The protein below binds the small molecule below.
Small molecule (SMILES): CCCC(=O)SCC[N+](C)(C)C

Sequence of chain 2.A:
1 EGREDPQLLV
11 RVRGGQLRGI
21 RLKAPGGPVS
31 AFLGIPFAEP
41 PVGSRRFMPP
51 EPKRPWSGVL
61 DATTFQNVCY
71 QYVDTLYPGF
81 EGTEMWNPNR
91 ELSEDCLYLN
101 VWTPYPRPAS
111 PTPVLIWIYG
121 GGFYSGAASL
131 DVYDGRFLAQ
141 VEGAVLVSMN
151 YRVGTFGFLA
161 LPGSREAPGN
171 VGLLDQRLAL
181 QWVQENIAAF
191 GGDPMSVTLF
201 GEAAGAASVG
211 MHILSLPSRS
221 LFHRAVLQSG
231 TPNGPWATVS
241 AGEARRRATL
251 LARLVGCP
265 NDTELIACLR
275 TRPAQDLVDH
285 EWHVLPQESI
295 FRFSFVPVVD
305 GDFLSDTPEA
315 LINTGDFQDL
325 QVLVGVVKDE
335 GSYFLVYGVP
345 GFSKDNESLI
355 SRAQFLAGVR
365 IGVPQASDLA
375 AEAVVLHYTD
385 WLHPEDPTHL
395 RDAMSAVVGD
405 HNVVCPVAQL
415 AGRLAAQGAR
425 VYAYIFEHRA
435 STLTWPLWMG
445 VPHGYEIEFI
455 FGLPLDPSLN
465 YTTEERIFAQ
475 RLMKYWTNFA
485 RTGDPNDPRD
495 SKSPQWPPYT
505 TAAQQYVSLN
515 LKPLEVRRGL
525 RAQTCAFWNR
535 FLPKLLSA

Binding-site contacts:
Ligand atom C15 contacts residue ASP333 of chain 2.A at 4.5 Å.
Ligand atom C22 contacts residue ASP396 of chain 2.A at 3.4 Å.
Ligand atom N14 contacts residue ASP396 of chain 2.A at 4.1 Å.
Ligand atom S17 contacts residue LEU441 of chain 2.A at 4.1 Å.
Ligand atom S17 contacts residue TRP442 of chain 2.A at 3.5 Å (h-bond).
Ligand atom S17 contacts residue GLY444 of chain 2.A at 4.5 Å.
Ligand atom C21 contacts residue GLU351 of chain 2.A at 4.1 Å.
Ligand atom C16 contacts residue TRP442 of chain 2.A at 4.4 Å (hydrophobic).
Ligand atom C21 contacts residue LEU441 of chain 2.A at 4.3 Å (hydrophobic).
Ligand atom C13 contacts residue ASP333 of chain 2.A at 3.9 Å.
Ligand atom C15 contacts residue ASP396 of chain 2.A at 3.6 Å.
Ligand atom C16 contacts residue ASP333 of chain 2.A at 3.9 Å.
Ligand atom C16 contacts residue LYS332 of chain 2.A at 4.2 Å.
Ligand atom C21 contacts residue TRP442 of chain 2.A at 4.0 Å (hydrophobic).